The small molecule below binds the protein below.
Small molecule (SMILES): COc1cc2nccc(Oc3ccc4c(C(=O)NC5CC5)cccc4c3)c2cc1OC

Binding-site contacts:
Ligand atom N21 contacts residue LEU171 of chain 1.A at 3.8 Å.
Ligand atom C11 contacts residue VAL100 of chain 1.A at 3.5 Å (hydrophobic).
Ligand atom C29 contacts residue CYS105 of chain 1.A at 3.3 Å (hydrophobic).
Ligand atom C10 contacts residue THR102 of chain 1.A at 3.6 Å.
Ligand atom C12 contacts residue LEU75 of chain 1.A at 3.6 Å (hydrophobic).
Ligand atom C23 contacts residue LEU171 of chain 1.A at 3.5 Å (hydrophobic).
Ligand atom C12 contacts residue GLU71 of chain 1.A at 3.6 Å.
Ligand atom C4 contacts residue LYS54 of chain 1.A at 3.6 Å.
Ligand atom C46 contacts residue LEU75 of chain 1.A at 3.7 Å (hydrophobic).
Ligand atom C10 contacts residue LYS54 of chain 1.A at 3.5 Å.
Ligand atom C34 contacts residue CYS105 of chain 1.A at 3.7 Å (hydrophobic).
Ligand atom C47 contacts residue LEU185 of chain 1.A at 3.7 Å (hydrophobic).
Ligand atom O32 contacts residue LEU26 of chain 1.A at 3.1 Å.
Ligand atom O45 contacts residue CYS181 of chain 1.A at 3.6 Å.
Ligand atom C22 contacts residue ALA52 of chain 1.A at 3.7 Å (hydrophobic).
Ligand atom C47 contacts residue GLU71 of chain 1.A at 3.3 Å.
Ligand atom N43 contacts residue GLU71 of chain 1.A at 3.3 Å (salt-bridge).
Ligand atom C44 contacts residue GLU71 of chain 1.A at 3.5 Å.
Ligand atom C3 contacts residue LYS54 of chain 1.A at 3.7 Å.
Ligand atom C22 contacts residue GLU103 of chain 1.A at 3.2 Å.
Ligand atom N21 contacts residue CYS105 of chain 1.A at 3.0 Å (h-bond).
Ligand atom C46 contacts residue PHE183 of chain 1.A at 3.6 Å (hydrophobic).
Ligand atom C23 contacts residue THR102 of chain 1.A at 3.6 Å.
Ligand atom C5 contacts residue ASP182 of chain 1.A at 3.5 Å.
Ligand atom C5 contacts residue CYS181 of chain 1.A at 3.7 Å (hydrophobic).
Ligand atom C22 contacts residue LEU171 of chain 1.A at 3.6 Å (hydrophobic).
Ligand atom C27 contacts residue LEU26 of chain 1.A at 3.7 Å (hydrophobic).
Ligand atom C22 contacts residue CYS105 of chain 1.A at 3.6 Å (hydrophobic).
Ligand atom O45 contacts residue ASP182 of chain 1.A at 2.7 Å (salt-bridge).
Ligand atom C11 contacts residue THR102 of chain 1.A at 3.7 Å.
Ligand atom C42 contacts residue ASP182 of chain 1.A at 3.7 Å.
Ligand atom O17 contacts residue VAL34 of chain 1.A at 3.4 Å.
Ligand atom C13 contacts residue LYS54 of chain 1.A at 3.7 Å.
Ligand atom C18 contacts residue LEU171 of chain 1.A at 3.7 Å (hydrophobic).
Ligand atom C34 contacts residue LYS106 of chain 1.A at 3.7 Å.
Ligand atom C18 contacts residue ALA52 of chain 1.A at 3.8 Å (hydrophobic).
Ligand atom C23 contacts residue ALA52 of chain 1.A at 3.5 Å (hydrophobic).
Ligand atom C47 contacts residue PHE183 of chain 1.A at 3.3 Å (hydrophobic).
Ligand atom C38 contacts residue LEU26 of chain 1.A at 3.7 Å (hydrophobic).
Ligand atom C44 contacts residue PHE183 of chain 1.A at 3.7 Å (hydrophobic).

Sequence of chain 1.A:
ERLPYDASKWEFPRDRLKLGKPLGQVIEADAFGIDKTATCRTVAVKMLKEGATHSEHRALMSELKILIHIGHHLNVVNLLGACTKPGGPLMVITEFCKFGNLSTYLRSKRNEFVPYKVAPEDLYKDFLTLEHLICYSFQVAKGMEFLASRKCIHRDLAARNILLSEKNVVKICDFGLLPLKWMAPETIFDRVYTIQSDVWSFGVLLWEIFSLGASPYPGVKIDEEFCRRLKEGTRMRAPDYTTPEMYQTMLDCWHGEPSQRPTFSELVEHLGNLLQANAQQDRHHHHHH